Sequence of chain 1.B:
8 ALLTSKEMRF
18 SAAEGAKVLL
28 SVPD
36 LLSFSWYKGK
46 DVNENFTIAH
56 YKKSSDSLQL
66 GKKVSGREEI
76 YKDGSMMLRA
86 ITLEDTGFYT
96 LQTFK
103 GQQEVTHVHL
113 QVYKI

Binding-site contacts:
Ligand atom O7 contacts residue ASN48 of chain 1.B at 3.0 Å (h-bond).
Ligand atom O5 contacts residue ASN50 of chain 1.B at 3.9 Å.
Ligand atom N2 contacts residue ASN50 of chain 1.B at 3.2 Å (h-bond).
Ligand atom C8 contacts residue ASN48 of chain 1.B at 3.3 Å.
Ligand atom C1 contacts residue ASN50 of chain 1.B at 3.1 Å.
Ligand atom C7 contacts residue ASN50 of chain 1.B at 3.1 Å.
Ligand atom C6 contacts residue ASN50 of chain 1.B at 4.3 Å.
Ligand atom C5 contacts residue ASN50 of chain 1.B at 3.8 Å.
Ligand atom O7 contacts residue ASN50 of chain 1.B at 3.5 Å (h-bond).
Ligand atom C7 contacts residue ASN48 of chain 1.B at 3.4 Å.
Ligand atom C2 contacts residue ASN50 of chain 1.B at 3.8 Å.
Ligand atom C8 contacts residue ASN50 of chain 1.B at 3.5 Å.

A protein and the small-molecule ligand that binds it are described below.
Small molecule (SMILES): CC(=O)N[C@@H]1[C@@H](O)[C@H](O)[C@@H](CO)O[C@H]1O